Binding-site contacts:
Ligand atom CD1 contacts residue TYR61 of chain 1.B at 3.4 Å (hydrophobic).
Ligand atom O contacts residue SER141 of chain 1.B at 3.9 Å.
Ligand atom OXT contacts residue THR90 of chain 1.B at 4.2 Å.
Ligand atom N contacts residue PRO88 of chain 1.B at 2.9 Å (h-bond).
Ligand atom CD2 contacts residue VAL137 of chain 1.B at 4.0 Å (hydrophobic).
Ligand atom O contacts residue ARG95 of chain 1.B at 2.9 Å (salt-bridge).
Ligand atom OXT contacts residue SER141 of chain 1.B at 2.7 Å (h-bond).
Ligand atom OD1 contacts residue THR142 of chain 1.B at 2.6 Å (h-bond).
Ligand atom CD2 contacts residue GOL1 of chain 1.U at 3.5 Å.
Ligand atom CD contacts residue TYR61 of chain 1.B at 3.7 Å (hydrophobic).
Ligand atom C contacts residue SER141 of chain 1.B at 3.4 Å.
Ligand atom CB contacts residue GLU190 of chain 1.B at 4.2 Å.
Ligand atom C contacts residue THR90 of chain 1.B at 3.4 Å.
Ligand atom CD2 contacts residue TYR61 of chain 1.B at 3.4 Å (hydrophobic).
Ligand atom O contacts residue LEU89 of chain 1.B at 3.9 Å.
Ligand atom CB1 contacts residue GLU190 of chain 1.B at 3.7 Å.
Ligand atom C contacts residue ARG95 of chain 1.B at 3.5 Å.
Ligand atom OXT contacts residue GLY140 of chain 1.B at 3.9 Å.
Ligand atom N contacts residue GLU190 of chain 1.B at 2.9 Å (salt-bridge).
Ligand atom O contacts residue TYR61 of chain 1.B at 3.6 Å.
Ligand atom O contacts residue THR90 of chain 1.B at 3.1 Å (h-bond).
Ligand atom CD contacts residue GLU190 of chain 1.B at 3.5 Å.
Ligand atom OD2 contacts residue GLY140 of chain 1.B at 3.3 Å.
Ligand atom CA contacts residue THR90 of chain 1.B at 3.2 Å.
Ligand atom N contacts residue THR90 of chain 1.B at 3.1 Å (h-bond).
Ligand atom CA contacts residue GLU190 of chain 1.B at 3.4 Å.
Ligand atom N contacts residue TYR216 of chain 1.B at 4.1 Å.
Ligand atom OD1 contacts residue GLU190 of chain 1.B at 3.9 Å.
Ligand atom OXT contacts residue ARG95 of chain 1.B at 2.9 Å (salt-bridge).
Ligand atom CA contacts residue SER141 of chain 1.B at 4.2 Å.
Ligand atom CG contacts residue TYR61 of chain 1.B at 3.6 Å (hydrophobic).
Ligand atom OD2 contacts residue THR142 of chain 1.B at 3.1 Å (h-bond).
Ligand atom CG2 contacts residue TYR61 of chain 1.B at 3.6 Å (hydrophobic).
Ligand atom CG1 contacts residue GLU190 of chain 1.B at 4.1 Å.
Ligand atom O contacts residue PRO88 of chain 1.B at 3.5 Å (h-bond).
Ligand atom CD contacts residue PRO88 of chain 1.B at 3.2 Å (hydrophobic).
Ligand atom CG1 contacts residue THR142 of chain 1.B at 3.3 Å.
Ligand atom CD1 contacts residue GLU13 of chain 1.B at 3.3 Å.
Ligand atom OD2 contacts residue SER141 of chain 1.B at 3.0 Å (h-bond).
Ligand atom CA contacts residue PRO88 of chain 1.B at 4.2 Å (hydrophobic).

The protein below binds the small molecule below.
Small molecule (SMILES): C=C(C)[C@H]1CN[C@H](C(=O)O)[C@H]1CC(=O)O

Sequence of chain 1.B:
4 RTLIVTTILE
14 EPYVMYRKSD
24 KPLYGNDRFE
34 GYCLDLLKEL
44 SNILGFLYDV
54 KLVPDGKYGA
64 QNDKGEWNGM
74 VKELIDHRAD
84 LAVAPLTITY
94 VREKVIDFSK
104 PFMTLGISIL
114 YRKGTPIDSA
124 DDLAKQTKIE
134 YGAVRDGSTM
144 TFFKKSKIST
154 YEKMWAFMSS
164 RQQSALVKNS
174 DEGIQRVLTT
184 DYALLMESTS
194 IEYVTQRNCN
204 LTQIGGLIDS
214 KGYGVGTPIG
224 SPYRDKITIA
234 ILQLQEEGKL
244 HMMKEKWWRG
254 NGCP